A small-molecule ligand and the protein it binds are described below.
Small molecule (SMILES): O=C([O-])C(=O)[O-]

Binding-site contacts:
Ligand atom O4 contacts residue MG1 of chain 1.K at 4.0 Å.
Ligand atom O4 contacts residue ARG87 of chain 1.A at 4.1 Å.
Ligand atom O3 contacts residue MG1 of chain 1.K at 4.0 Å.
Ligand atom C1 contacts residue GLY211 of chain 1.A at 3.8 Å.
Ligand atom C1 contacts residue THR244 of chain 1.A at 3.7 Å.
Ligand atom O3 contacts residue THR244 of chain 1.A at 2.6 Å (h-bond).
Ligand atom O2 contacts residue ALA209 of chain 1.A at 4.3 Å.
Ligand atom O4 contacts residue LYS186 of chain 1.A at 3.6 Å.
Ligand atom C1 contacts residue MG1 of chain 1.K at 2.8 Å.
Ligand atom C1 contacts residue GLU188 of chain 1.A at 3.6 Å.
Ligand atom O3 contacts residue GLY211 of chain 1.A at 2.9 Å (h-bond).
Ligand atom C2 contacts residue MG1 of chain 1.K at 2.8 Å.
Ligand atom O2 contacts residue LYS186 of chain 1.A at 2.8 Å (salt-bridge).
Ligand atom O1 contacts residue GLY211 of chain 1.A at 3.7 Å.
Ligand atom O1 contacts residue ALA209 of chain 1.A at 4.0 Å.
Ligand atom O2 contacts residue ASP212 of chain 1.A at 4.0 Å.
Ligand atom O3 contacts residue ASP212 of chain 1.A at 3.9 Å.
Ligand atom O4 contacts residue THR244 of chain 1.A at 3.6 Å.
Ligand atom C2 contacts residue THR244 of chain 1.A at 4.1 Å.
Ligand atom O3 contacts residue ARG210 of chain 1.A at 3.6 Å (salt-bridge).
Ligand atom C1 contacts residue ALA209 of chain 1.A at 3.6 Å (hydrophobic).
Ligand atom O2 contacts residue GLU188 of chain 1.A at 3.2 Å (salt-bridge).
Ligand atom C2 contacts residue GLU188 of chain 1.A at 3.7 Å.
Ligand atom O4 contacts residue MET276 of chain 1.A at 4.3 Å.
Ligand atom C1 contacts residue ASP212 of chain 1.A at 3.8 Å.
Ligand atom O1 contacts residue MG1 of chain 1.K at 2.1 Å.
Ligand atom O1 contacts residue GLU188 of chain 1.A at 3.0 Å (salt-bridge).
Ligand atom O1 contacts residue ASP212 of chain 1.A at 2.9 Å (salt-bridge).
Ligand atom O3 contacts residue ALA209 of chain 1.A at 3.4 Å.
Ligand atom O4 contacts residue ALA209 of chain 1.A at 4.0 Å.
Ligand atom O4 contacts residue MET207 of chain 1.A at 4.2 Å.
Ligand atom C2 contacts residue ALA209 of chain 1.A at 3.8 Å (hydrophobic).
Ligand atom O2 contacts residue MG1 of chain 1.K at 2.1 Å.
Ligand atom C2 contacts residue LYS186 of chain 1.A at 3.6 Å.

Sequence of chain 1.A:
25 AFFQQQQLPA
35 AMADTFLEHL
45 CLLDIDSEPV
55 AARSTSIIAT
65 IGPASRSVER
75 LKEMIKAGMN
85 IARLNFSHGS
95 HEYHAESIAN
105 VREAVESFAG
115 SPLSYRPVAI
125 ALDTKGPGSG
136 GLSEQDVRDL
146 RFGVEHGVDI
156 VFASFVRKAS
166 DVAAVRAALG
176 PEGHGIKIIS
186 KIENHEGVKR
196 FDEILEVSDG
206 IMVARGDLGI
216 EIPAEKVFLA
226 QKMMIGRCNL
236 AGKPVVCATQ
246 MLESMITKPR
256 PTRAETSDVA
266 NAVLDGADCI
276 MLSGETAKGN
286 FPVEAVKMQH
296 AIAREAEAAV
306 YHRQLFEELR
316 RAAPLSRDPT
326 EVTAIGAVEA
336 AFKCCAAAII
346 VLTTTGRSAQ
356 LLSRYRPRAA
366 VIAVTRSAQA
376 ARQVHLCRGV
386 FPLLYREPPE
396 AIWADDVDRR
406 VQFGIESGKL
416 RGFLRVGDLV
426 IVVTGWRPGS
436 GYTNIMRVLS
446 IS